This small molecule binds to this protein.
Small molecule (SMILES): CC(=O)N[C@H]1[C@H](O[C@H]2[C@H](O)[C@@H](NC(C)=O)CO[C@@H]2CO)O[C@H](CO)[C@@H](O[C@@H]2O[C@H](CO[C@H]3O[C@H](CO)[C@@H](O)[C@H](O)[C@@H]3O)[C@@H](O)[C@H](O[C@H]3O[C@H](CO)[C@@H](O)[C@H](O)[C@@H]3O[C@H]3O[C@H](CO)[C@@H](O)[C@H](O)[C@@H]3O)[C@@H]2O)[C@@H]1O

Binding-site contacts:
Ligand atom C4 contacts residue ASP99 of chain 1.A at 3.7 Å.
Ligand atom O7 contacts residue GLN64 of chain 1.A at 3.0 Å (h-bond).
Ligand atom O4 contacts residue PRO100 of chain 1.A at 3.5 Å.
Ligand atom O3 contacts residue ASP99 of chain 1.A at 3.3 Å (salt-bridge).
Ligand atom O6 contacts residue SER71 of chain 1.A at 2.6 Å (h-bond).
Ligand atom C5 contacts residue TRP102 of chain 1.A at 3.8 Å (hydrophobic).
Ligand atom O7 contacts residue GLN105 of chain 1.A at 3.4 Å (h-bond).
Ligand atom O2 contacts residue PHE96 of chain 1.A at 3.7 Å.
Ligand atom O5 contacts residue SER71 of chain 1.A at 3.6 Å (h-bond).
Ligand atom C1 contacts residue TRP75 of chain 1.A at 3.6 Å (hydrophobic).
Ligand atom C6 contacts residue TRP102 of chain 1.A at 3.8 Å (hydrophobic).
Ligand atom O4 contacts residue TRP102 of chain 1.A at 3.1 Å (h-bond).
Ligand atom C2 contacts residue ASN67 of chain 1.A at 2.4 Å.
Ligand atom O5 contacts residue PHE96 of chain 1.A at 3.6 Å.
Ligand atom C6 contacts residue THR101 of chain 1.A at 3.7 Å.
Ligand atom O5 contacts residue ASN67 of chain 1.A at 2.3 Å (h-bond).
Ligand atom C7 contacts residue ASN67 of chain 1.A at 3.8 Å.
Ligand atom C3 contacts residue ASP99 of chain 1.A at 3.4 Å.
Ligand atom C2 contacts residue ASP99 of chain 1.A at 3.7 Å.
Ligand atom O3 contacts residue TRP109 of chain 1.A at 3.5 Å.
Ligand atom O7 contacts residue TRP109 of chain 1.A at 2.8 Å (h-bond).
Ligand atom C8 contacts residue LEU150 of chain 1.A at 3.8 Å (hydrophobic).
Ligand atom C1 contacts residue ASN67 of chain 1.A at 1.4 Å.
Ligand atom O4 contacts residue TRP75 of chain 1.A at 3.7 Å.
Ligand atom C7 contacts residue GLN64 of chain 1.A at 3.6 Å.
Ligand atom C3 contacts residue ASN67 of chain 1.A at 3.8 Å.
Ligand atom C6 contacts residue THR101 of chain 1.A at 3.2 Å.
Ligand atom C5 contacts residue ASP99 of chain 1.A at 3.8 Å.
Ligand atom O2 contacts residue TRP102 of chain 1.A at 2.9 Å (h-bond).
Ligand atom C5 contacts residue ASN67 of chain 1.A at 3.6 Å.
Ligand atom C6 contacts residue TRP75 of chain 1.A at 3.7 Å (hydrophobic).
Ligand atom O4 contacts residue ASP99 of chain 1.A at 2.8 Å (salt-bridge).
Ligand atom C8 contacts residue GLN64 of chain 1.A at 3.6 Å.
Ligand atom O6 contacts residue THR101 of chain 1.A at 3.1 Å (h-bond).
Ligand atom C6 contacts residue PHE96 of chain 1.A at 3.7 Å (hydrophobic).
Ligand atom N2 contacts residue ASN67 of chain 1.A at 2.9 Å (h-bond).
Ligand atom O2 contacts residue ASP99 of chain 1.A at 2.6 Å (salt-bridge).
Ligand atom C6 contacts residue SER71 of chain 1.A at 3.5 Å.
Ligand atom O6 contacts residue ARG143 of chain 1.A at 3.2 Å (salt-bridge).
Ligand atom O4 contacts residue THR101 of chain 1.A at 3.5 Å (h-bond).

Sequence of chain 1.A:
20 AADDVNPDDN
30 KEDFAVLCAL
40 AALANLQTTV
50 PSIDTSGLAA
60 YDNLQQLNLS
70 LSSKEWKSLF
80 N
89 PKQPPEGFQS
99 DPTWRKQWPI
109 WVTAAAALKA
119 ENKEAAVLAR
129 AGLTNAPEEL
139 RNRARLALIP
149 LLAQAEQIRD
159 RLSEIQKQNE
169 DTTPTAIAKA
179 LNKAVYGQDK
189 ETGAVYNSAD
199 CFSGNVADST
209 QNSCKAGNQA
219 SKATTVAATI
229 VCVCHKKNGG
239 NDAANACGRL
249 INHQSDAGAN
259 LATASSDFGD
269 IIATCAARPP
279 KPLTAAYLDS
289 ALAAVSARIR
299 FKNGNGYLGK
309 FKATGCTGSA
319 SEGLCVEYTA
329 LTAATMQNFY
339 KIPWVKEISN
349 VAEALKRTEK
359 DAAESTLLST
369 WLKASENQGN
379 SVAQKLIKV